Binding-site contacts:
Ligand atom CD1 contacts residue ILE61 of chain 1.B at 3.6 Å (hydrophobic).
Ligand atom N contacts residue GLU245 of chain 1.B at 3.4 Å (salt-bridge).
Ligand atom CD2 contacts residue MET246 of chain 1.B at 3.7 Å (hydrophobic).
Ligand atom CD2 contacts residue VAL79 of chain 1.B at 3.5 Å (hydrophobic).
Ligand atom CE1 contacts residue LEU75 of chain 1.B at 3.6 Å (hydrophobic).
Ligand atom CB contacts residue GLU245 of chain 1.B at 3.3 Å.
Ligand atom CD2 contacts residue LEU82 of chain 1.B at 3.8 Å (hydrophobic).
Ligand atom CG contacts residue LEU75 of chain 1.B at 3.6 Å (hydrophobic).
Ligand atom CB contacts residue VAL79 of chain 1.B at 4.0 Å (hydrophobic).
Ligand atom CD1 contacts residue ASP241 of chain 1.B at 3.6 Å.
Ligand atom CD1 contacts residue GLU245 of chain 1.B at 4.0 Å.
Ligand atom CG2 contacts residue LEU242 of chain 1.B at 3.9 Å (hydrophobic).
Ligand atom CG1 contacts residue GLU245 of chain 1.B at 3.3 Å.
Ligand atom CB contacts residue LEU242 of chain 1.B at 4.0 Å (hydrophobic).
Ligand atom C contacts residue GLU245 of chain 1.B at 3.6 Å.
Ligand atom CD1 contacts residue GLN78 of chain 1.B at 3.7 Å.
Ligand atom CG contacts residue GLU245 of chain 1.B at 3.3 Å.
Ligand atom CA contacts residue VAL79 of chain 1.B at 3.8 Å (hydrophobic).
Ligand atom N contacts residue LEU242 of chain 1.B at 4.0 Å.
Ligand atom NE2 contacts residue LEU75 of chain 1.B at 3.6 Å.
Ligand atom CE contacts residue GLU83 of chain 1.B at 3.5 Å.
Ligand atom CA contacts residue GLU245 of chain 1.B at 3.4 Å.
Ligand atom CD2 contacts residue ILE61 of chain 1.B at 3.7 Å (hydrophobic).
Ligand atom CD2 contacts residue GLN78 of chain 1.B at 3.8 Å.
Ligand atom CD contacts residue GLU83 of chain 1.B at 3.4 Å.
Ligand atom N contacts residue GLU245 of chain 1.B at 2.8 Å (salt-bridge).
Ligand atom CD1 contacts residue VAL79 of chain 1.B at 3.6 Å (hydrophobic).
Ligand atom CD1 contacts residue LEU242 of chain 1.B at 3.5 Å (hydrophobic).
Ligand atom NZ contacts residue GLU83 of chain 1.B at 2.9 Å (salt-bridge).
Ligand atom C contacts residue GLU245 of chain 1.B at 4.0 Å.
Ligand atom CD contacts residue VAL79 of chain 1.B at 3.7 Å (hydrophobic).
Ligand atom ND1 contacts residue VAL79 of chain 1.B at 4.0 Å.
Ligand atom O contacts residue LYS65 of chain 1.B at 3.1 Å (salt-bridge).
Ligand atom C contacts residue LYS65 of chain 1.B at 4.0 Å.
Ligand atom CD1 contacts residue LEU82 of chain 1.B at 3.8 Å (hydrophobic).
Ligand atom CD2 contacts residue GLU83 of chain 1.B at 3.7 Å.
Ligand atom ND1 contacts residue LEU75 of chain 1.B at 4.0 Å.
Ligand atom O contacts residue LYS65 of chain 1.B at 3.5 Å (salt-bridge).
Ligand atom CA contacts residue GLU245 of chain 1.B at 3.5 Å.
Ligand atom N contacts residue VAL79 of chain 1.B at 4.1 Å.

A protein and the small-molecule ligand that binds it are described below.
Small molecule (SMILES): CC[C@H](C)[C@H](NC(=O)[C@@H](N)CCCCN)C(=O)N[C@@H](CC(C)C)C(=O)N[C@@H](CC1=NC=NC1)C(=O)N[C@@H](C)C(=O)N[C@@H](CC(C)C)C(=O)N[C@@H](CC(C)C)C(=O)N[C@@H](CCC(N)=O)C(=O)N[C@H](C=O)CC(=O)O

Sequence of chain 1.B:
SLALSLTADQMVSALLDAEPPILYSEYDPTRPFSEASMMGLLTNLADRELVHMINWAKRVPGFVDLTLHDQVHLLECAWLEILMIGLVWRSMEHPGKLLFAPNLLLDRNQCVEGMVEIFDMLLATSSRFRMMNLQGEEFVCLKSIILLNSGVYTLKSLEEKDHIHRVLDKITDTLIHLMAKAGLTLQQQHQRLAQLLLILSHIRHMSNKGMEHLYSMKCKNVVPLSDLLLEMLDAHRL